Sequence of chain 1.A:
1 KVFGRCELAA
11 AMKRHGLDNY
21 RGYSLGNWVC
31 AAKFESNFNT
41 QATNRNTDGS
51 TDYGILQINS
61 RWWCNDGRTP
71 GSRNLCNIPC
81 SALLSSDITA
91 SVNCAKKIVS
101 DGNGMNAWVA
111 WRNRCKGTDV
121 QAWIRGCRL

Binding-site contacts:
Ligand atom C27 contacts residue PHE38 of chain 1.A at 3.7 Å (hydrophobic).
Ligand atom C15 contacts residue SIN1 of chain 1.H at 3.3 Å.
Ligand atom N4 contacts residue SIN1 of chain 1.G at 3.1 Å (h-bond).
Ligand atom N2 contacts residue SIN1 of chain 1.H at 3.2 Å (h-bond).
Ligand atom C18 contacts residue ARG5 of chain 1.A at 4.0 Å.
Ligand atom C4 contacts residue SIN1 of chain 1.G at 4.0 Å.
Ligand atom O5 contacts residue SIN1 of chain 1.H at 3.0 Å (h-bond).
Ligand atom C27 contacts residue VAL2 of chain 1.A at 3.9 Å (hydrophobic).
Ligand atom C13 contacts residue SIN1 of chain 1.H at 3.6 Å.
Ligand atom C27 contacts residue ASN37 of chain 1.A at 3.5 Å.
Ligand atom N2 contacts residue LYS33 of chain 1.A at 3.2 Å (salt-bridge).
Ligand atom C10 contacts residue ARG5 of chain 1.A at 4.1 Å.
Ligand atom C30 contacts residue VAL2 of chain 1.A at 3.9 Å (hydrophobic).
Ligand atom RU1 contacts residue LYS33 of chain 1.A at 2.3 Å.
Ligand atom RU2 contacts residue SIN1 of chain 1.H at 2.3 Å.
Ligand atom C16 contacts residue SIN1 of chain 1.G at 3.6 Å.
Ligand atom C3 contacts residue SIN1 of chain 1.G at 3.7 Å.
Ligand atom RU1 contacts residue SIN1 of chain 1.H at 2.3 Å.
Ligand atom RU2 contacts residue SIN1 of chain 1.G at 2.2 Å.
Ligand atom C23 contacts residue LYS33 of chain 1.A at 3.1 Å.
Ligand atom C7 contacts residue SIN1 of chain 1.G at 4.0 Å.
Ligand atom O5 contacts residue SIN1 of chain 1.G at 3.2 Å (h-bond).
Ligand atom N3 contacts residue SIN1 of chain 1.G at 2.9 Å (h-bond).
Ligand atom C30 contacts residue PHE38 of chain 1.A at 4.0 Å (hydrophobic).
Ligand atom RU1 contacts residue ASN37 of chain 1.A at 4.0 Å.
Ligand atom C1 contacts residue SIN1 of chain 1.G at 4.0 Å.
Ligand atom N3 contacts residue LYS33 of chain 1.A at 3.2 Å (salt-bridge).
Ligand atom C18 contacts residue PHE38 of chain 1.A at 3.7 Å (hydrophobic).
Ligand atom C14 contacts residue ARG5 of chain 1.A at 3.4 Å.
Ligand atom C2 contacts residue LYS33 of chain 1.A at 3.4 Å.
Ligand atom C9 contacts residue LYS33 of chain 1.A at 3.4 Å.
Ligand atom C5 contacts residue SIN1 of chain 1.H at 3.8 Å.
Ligand atom C10 contacts residue TRP123 of chain 1.A at 3.8 Å (hydrophobic).
Ligand atom C3 contacts residue LYS33 of chain 1.A at 3.4 Å.
Ligand atom C25 contacts residue SIN1 of chain 1.H at 3.8 Å.
Ligand atom N1 contacts residue SIN1 of chain 1.H at 3.2 Å (h-bond).
Ligand atom C27 contacts residue LYS33 of chain 1.A at 4.0 Å.
Ligand atom RU1 contacts residue SIN1 of chain 1.G at 2.1 Å.
Ligand atom C30 contacts residue PHE3 of chain 1.A at 3.5 Å (hydrophobic).
Ligand atom C23 contacts residue ASN37 of chain 1.A at 3.4 Å.

A small-molecule ligand and the protein it binds are described below.
Small molecule (SMILES): O[Ru]12N(c3ccccc3)CN(c3ccccc3)[Ru]1N(c1ccccc1)CN2c1ccccc1